The protein below binds the small molecule below.
Small molecule (SMILES): NCCOP(=O)(O)O

Sequence of chain 1.B:
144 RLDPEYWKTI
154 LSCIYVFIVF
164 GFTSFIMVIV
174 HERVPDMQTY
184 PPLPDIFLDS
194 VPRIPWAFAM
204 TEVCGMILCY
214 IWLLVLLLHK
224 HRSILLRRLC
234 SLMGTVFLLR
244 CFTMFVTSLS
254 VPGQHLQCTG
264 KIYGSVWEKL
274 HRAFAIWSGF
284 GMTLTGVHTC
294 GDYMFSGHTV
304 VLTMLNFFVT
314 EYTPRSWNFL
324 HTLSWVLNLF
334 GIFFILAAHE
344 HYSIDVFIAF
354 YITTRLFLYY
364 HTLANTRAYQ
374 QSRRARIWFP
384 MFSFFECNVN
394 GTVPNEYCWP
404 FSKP

Binding-site contacts:
Ligand atom CA contacts residue MET170 of chain 1.B at 3.8 Å (hydrophobic).
Ligand atom O1 contacts residue MET170 of chain 1.B at 3.7 Å.
Ligand atom O2 contacts residue ARG275 of chain 1.B at 4.3 Å.
Ligand atom O2 contacts residue GLY294 of chain 1.B at 4.2 Å.
Ligand atom O1 contacts residue Z0P1 of chain 1.I at 3.8 Å.
Ligand atom N contacts residue MET170 of chain 1.B at 4.4 Å.
Ligand atom CB contacts residue MET170 of chain 1.B at 3.5 Å (hydrophobic).
Ligand atom CA contacts residue GLY294 of chain 1.B at 3.3 Å.
Ligand atom O1 contacts residue ASP295 of chain 1.B at 3.8 Å.
Ligand atom O4 contacts residue MET170 of chain 1.B at 3.3 Å (h-bond).
Ligand atom O2 contacts residue VAL290 of chain 1.B at 3.8 Å.
Ligand atom O3 contacts residue MET170 of chain 1.B at 4.3 Å.
Ligand atom O2 contacts residue HIS291 of chain 1.B at 3.3 Å.
Ligand atom O3 contacts residue ILE279 of chain 1.B at 4.0 Å.
Ligand atom P contacts residue CYS293 of chain 1.B at 4.0 Å.
Ligand atom O2 contacts residue CYS293 of chain 1.B at 2.9 Å (h-bond).
Ligand atom O1 contacts residue HIS291 of chain 1.B at 3.2 Å.
Ligand atom P contacts residue GLY294 of chain 1.B at 4.2 Å.
Ligand atom O2 contacts residue THR292 of chain 1.B at 3.2 Å (h-bond).
Ligand atom CB contacts residue GLY294 of chain 1.B at 4.4 Å.
Ligand atom O3 contacts residue VAL290 of chain 1.B at 3.8 Å.
Ligand atom CA contacts residue CYS293 of chain 1.B at 4.3 Å (hydrophobic).
Ligand atom N contacts residue ARG275 of chain 1.B at 4.0 Å.
Ligand atom CB contacts residue ILE279 of chain 1.B at 4.4 Å (hydrophobic).
Ligand atom O4 contacts residue ILE279 of chain 1.B at 3.7 Å.
Ligand atom O3 contacts residue HIS291 of chain 1.B at 3.6 Å.
Ligand atom O3 contacts residue Z0P1 of chain 1.I at 4.5 Å.
Ligand atom P contacts residue MET170 of chain 1.B at 4.0 Å.
Ligand atom O4 contacts residue GLY294 of chain 1.B at 4.1 Å.
Ligand atom O1 contacts residue GLY294 of chain 1.B at 3.5 Å (h-bond).
Ligand atom N contacts residue ILE279 of chain 1.B at 4.0 Å.
Ligand atom P contacts residue VAL290 of chain 1.B at 4.4 Å.
Ligand atom CB contacts residue HIS174 of chain 1.B at 4.2 Å.
Ligand atom O1 contacts residue CYS293 of chain 1.B at 3.8 Å.
Ligand atom P contacts residue HIS291 of chain 1.B at 4.0 Å.